Sequence of chain 1.C:
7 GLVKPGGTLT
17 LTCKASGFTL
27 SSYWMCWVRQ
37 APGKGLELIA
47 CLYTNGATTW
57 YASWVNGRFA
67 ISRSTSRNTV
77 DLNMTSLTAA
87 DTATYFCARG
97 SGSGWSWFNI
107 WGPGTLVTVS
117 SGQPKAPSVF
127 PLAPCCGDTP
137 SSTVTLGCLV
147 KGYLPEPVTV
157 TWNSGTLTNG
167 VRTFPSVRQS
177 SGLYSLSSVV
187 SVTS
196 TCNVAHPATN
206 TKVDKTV

Binding-site contacts:
Ligand atom C1 contacts residue ASN79 of chain 1.C at 1.4 Å.
Ligand atom C2 contacts residue ASN79 of chain 1.C at 2.5 Å.
Ligand atom C4 contacts residue ASN79 of chain 1.C at 4.2 Å.
Ligand atom C3 contacts residue ASN79 of chain 1.C at 3.8 Å.
Ligand atom N2 contacts residue ASN79 of chain 1.C at 2.9 Å (h-bond).
Ligand atom O5 contacts residue ASN79 of chain 1.C at 2.4 Å (h-bond).
Ligand atom C7 contacts residue THR16 of chain 1.C at 4.1 Å.
Ligand atom N2 contacts residue THR16 of chain 1.C at 3.7 Å.
Ligand atom C8 contacts residue THR16 of chain 1.C at 3.5 Å.
Ligand atom O7 contacts residue ASN79 of chain 1.C at 3.5 Å (h-bond).
Ligand atom C8 contacts residue ASN79 of chain 1.C at 3.8 Å.
Ligand atom C7 contacts residue ASN79 of chain 1.C at 3.4 Å.
Ligand atom C5 contacts residue ASN79 of chain 1.C at 3.7 Å.

This protein binds this small molecule.
Small molecule (SMILES): CC(=O)N[C@@H]1[C@@H](O)[C@H](O)[C@@H](CO)O[C@H]1O